Binding-site contacts:
Ligand atom C82 contacts residue ILE141 of chain 2.A at 3.9 Å (hydrophobic).
Ligand atom C3 contacts residue TYR322 of chain 2.A at 3.5 Å (hydrophobic).
Ligand atom C7 contacts residue GLU196 of chain 2.A at 4.2 Å.
Ligand atom C3 contacts residue ARG36 of chain 2.A at 3.9 Å.
Ligand atom O1A contacts residue TYR322 of chain 2.A at 3.6 Å.
Ligand atom C9 contacts residue ARG143 of chain 2.A at 4.0 Å.
Ligand atom O10 contacts residue ARG70 of chain 2.A at 2.9 Å (salt-bridge).
Ligand atom C11 contacts residue ARG143 of chain 2.A at 4.1 Å.
Ligand atom C9 contacts residue GLU195 of chain 2.A at 3.1 Å.
Ligand atom C7 contacts residue ARG211 of chain 2.A at 3.9 Å.
Ligand atom O1A contacts residue ARG211 of chain 2.A at 3.6 Å (salt-bridge).
Ligand atom C81 contacts residue ARG143 of chain 2.A at 3.7 Å.
Ligand atom C7 contacts residue TYR322 of chain 2.A at 3.3 Å (hydrophobic).
Ligand atom C11 contacts residue SER98 of chain 2.A at 4.2 Å.
Ligand atom C8 contacts residue GLU195 of chain 2.A at 4.0 Å.
Ligand atom N4 contacts residue GLU37 of chain 2.A at 3.3 Å (salt-bridge).
Ligand atom C1 contacts residue TYR322 of chain 2.A at 3.3 Å (hydrophobic).
Ligand atom C91 contacts residue GLU195 of chain 2.A at 4.2 Å.
Ligand atom C4 contacts residue TYR322 of chain 2.A at 3.9 Å (hydrophobic).
Ligand atom C1 contacts residue ARG288 of chain 2.A at 3.9 Å.
Ligand atom C10 contacts residue ARG70 of chain 2.A at 3.9 Å.
Ligand atom O1A contacts residue TYR264 of chain 2.A at 2.9 Å (h-bond).
Ligand atom C3 contacts residue GLU37 of chain 2.A at 3.9 Å.
Ligand atom O10 contacts residue ASP69 of chain 2.A at 4.2 Å.
Ligand atom C8 contacts residue ARG143 of chain 2.A at 3.8 Å.
Ligand atom C1 contacts residue TYR264 of chain 2.A at 4.0 Å (hydrophobic).
Ligand atom C82 contacts residue ARG143 of chain 2.A at 3.7 Å.
Ligand atom C91 contacts residue ARG211 of chain 2.A at 3.5 Å.
Ligand atom O1B contacts residue ARG36 of chain 2.A at 3.5 Å (salt-bridge).
Ligand atom C2 contacts residue TYR322 of chain 2.A at 3.0 Å (hydrophobic).
Ligand atom O1B contacts residue TYR322 of chain 2.A at 3.8 Å.
Ligand atom O1A contacts residue ARG288 of chain 2.A at 3.2 Å (salt-bridge).
Ligand atom C11 contacts residue ILE141 of chain 2.A at 3.9 Å (hydrophobic).
Ligand atom C11 contacts residue ARG70 of chain 2.A at 3.8 Å.
Ligand atom O1B contacts residue ARG288 of chain 2.A at 3.4 Å (salt-bridge).
Ligand atom C4 contacts residue GLU37 of chain 2.A at 3.8 Å.
Ligand atom C81 contacts residue ALA165 of chain 2.A at 4.0 Å (hydrophobic).
Ligand atom C11 contacts residue TRP97 of chain 2.A at 3.7 Å (hydrophobic).
Ligand atom C6 contacts residue TYR322 of chain 2.A at 3.9 Å (hydrophobic).
Ligand atom C6 contacts residue GLU196 of chain 2.A at 4.0 Å.

Sequence of chain 2.A:
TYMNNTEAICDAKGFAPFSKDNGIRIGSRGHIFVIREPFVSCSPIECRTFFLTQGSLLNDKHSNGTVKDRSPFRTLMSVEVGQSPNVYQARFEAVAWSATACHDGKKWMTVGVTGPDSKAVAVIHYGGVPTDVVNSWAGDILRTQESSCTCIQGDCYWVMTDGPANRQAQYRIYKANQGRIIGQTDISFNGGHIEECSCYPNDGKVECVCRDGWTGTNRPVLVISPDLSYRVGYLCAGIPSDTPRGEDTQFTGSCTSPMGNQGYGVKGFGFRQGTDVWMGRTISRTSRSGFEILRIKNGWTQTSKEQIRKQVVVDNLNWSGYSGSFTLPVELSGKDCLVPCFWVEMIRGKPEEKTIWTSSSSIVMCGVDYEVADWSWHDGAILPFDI

A small-molecule ligand and the protein it binds are described below.
Small molecule (SMILES): CCC(CC)O[C@@H]1C=C(C(=O)O)C[C@H](N)[C@H]1NC(C)=O